Sequence of chain 1.A:
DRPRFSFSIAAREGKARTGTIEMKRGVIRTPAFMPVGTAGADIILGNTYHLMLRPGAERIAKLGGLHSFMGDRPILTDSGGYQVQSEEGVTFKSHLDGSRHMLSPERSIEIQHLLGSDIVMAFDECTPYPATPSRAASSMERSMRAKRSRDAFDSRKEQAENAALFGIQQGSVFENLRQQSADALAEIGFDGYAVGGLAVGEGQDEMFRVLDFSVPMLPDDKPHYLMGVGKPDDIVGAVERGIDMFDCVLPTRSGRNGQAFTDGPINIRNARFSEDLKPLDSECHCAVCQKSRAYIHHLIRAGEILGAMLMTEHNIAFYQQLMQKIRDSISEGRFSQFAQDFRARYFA

Binding-site contacts:
Ligand atom O contacts residue ASP158 of chain 1.A at 3.5 Å (salt-bridge).
Ligand atom C20 contacts residue TYR108 of chain 1.A at 3.5 Å (hydrophobic).
Ligand atom N3 contacts residue ASP158 of chain 1.A at 2.8 Å (salt-bridge).
Ligand atom N3 contacts residue ILE203 of chain 1.A at 3.7 Å.
Ligand atom C contacts residue ALA234 of chain 1.A at 3.7 Å (hydrophobic).
Ligand atom N1 contacts residue MET262 of chain 1.A at 3.6 Å (h-bond).
Ligand atom C6 contacts residue MET262 of chain 1.A at 3.7 Å (hydrophobic).
Ligand atom C7 contacts residue TYR108 of chain 1.A at 3.6 Å (hydrophobic).
Ligand atom C9 contacts residue ASP104 of chain 1.A at 3.3 Å.
Ligand atom N2 contacts residue ASP158 of chain 1.A at 2.8 Å (salt-bridge).
Ligand atom C19 contacts residue TYR260 of chain 1.A at 3.2 Å (hydrophobic).
Ligand atom C10 contacts residue ASP104 of chain 1.A at 3.3 Å.
Ligand atom N contacts residue ALA234 of chain 1.A at 2.9 Å (h-bond).
Ligand atom N4 contacts residue ASP104 of chain 1.A at 2.8 Å (salt-bridge).
Ligand atom C11 contacts residue ASP104 of chain 1.A at 3.6 Å.
Ligand atom C6 contacts residue ASP104 of chain 1.A at 3.5 Å.
Ligand atom N5 contacts residue GLY263 of chain 1.A at 3.6 Å.
Ligand atom O contacts residue GLY232 of chain 1.A at 2.9 Å (h-bond).
Ligand atom O5 contacts residue ASP104 of chain 1.A at 3.5 Å.
Ligand atom O contacts residue GLN205 of chain 1.A at 3.0 Å (h-bond).
Ligand atom C8 contacts residue TYR108 of chain 1.A at 3.5 Å (hydrophobic).
Ligand atom N5 contacts residue TYR108 of chain 1.A at 3.6 Å.
Ligand atom C6 contacts residue ASP158 of chain 1.A at 3.6 Å.
Ligand atom N1 contacts residue LEU233 of chain 1.A at 2.8 Å (h-bond).
Ligand atom N3 contacts residue SER105 of chain 1.A at 3.7 Å.
Ligand atom N contacts residue GLY263 of chain 1.A at 3.7 Å.
Ligand atom N4 contacts residue MET262 of chain 1.A at 3.4 Å.
Ligand atom C5 contacts residue ASP158 of chain 1.A at 3.6 Å.
Ligand atom C18 contacts residue ASP282 of chain 1.A at 3.6 Å.
Ligand atom O contacts residue GLY231 of chain 1.A at 3.3 Å.
Ligand atom C13 contacts residue TYR108 of chain 1.A at 3.6 Å (hydrophobic).
Ligand atom N3 contacts residue ASP104 of chain 1.A at 2.8 Å (salt-bridge).
Ligand atom O4 contacts residue LEU70 of chain 1.A at 3.5 Å.
Ligand atom O contacts residue CYS160 of chain 1.A at 3.5 Å (h-bond).
Ligand atom N4 contacts residue TYR108 of chain 1.A at 3.7 Å.
Ligand atom C9 contacts residue TYR108 of chain 1.A at 3.6 Å (hydrophobic).
Ligand atom C2 contacts residue TYR108 of chain 1.A at 3.6 Å (hydrophobic).
Ligand atom C13 contacts residue GLN109 of chain 1.A at 3.3 Å.
Ligand atom C1 contacts residue GLY263 of chain 1.A at 3.5 Å.
Ligand atom C3 contacts residue CYS160 of chain 1.A at 3.7 Å (hydrophobic).

The protein below binds the small molecule below.
Small molecule (SMILES): CNc1nc2c(CC[C@H]3O[C@H](OC)[C@H](OC)[C@@H](OC)[C@@H]3OC)c3nc(N)[nH]c(=O)c3cc2[nH]1